Sequence of chain 1.A:
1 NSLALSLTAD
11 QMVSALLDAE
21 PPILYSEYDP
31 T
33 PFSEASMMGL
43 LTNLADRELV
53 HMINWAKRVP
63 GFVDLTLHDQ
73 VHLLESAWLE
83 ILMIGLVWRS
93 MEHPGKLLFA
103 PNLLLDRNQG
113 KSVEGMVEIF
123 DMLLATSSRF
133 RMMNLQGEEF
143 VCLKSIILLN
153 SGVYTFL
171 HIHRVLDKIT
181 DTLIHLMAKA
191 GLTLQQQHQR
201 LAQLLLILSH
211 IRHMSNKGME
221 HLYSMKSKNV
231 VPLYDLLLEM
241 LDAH

A protein and the small-molecule ligand that binds it are described below.
Small molecule (SMILES): C[C@]12CC[C@@H]3c4ccc(O)cc4CC[C@H]3[C@@H]1CC[C@@H]2O

Binding-site contacts:
Ligand atom O17 contacts residue GLY218 of chain 1.A at 4.1 Å.
Ligand atom C15 contacts residue MET85 of chain 1.A at 4.2 Å (hydrophobic).
Ligand atom O17 contacts residue HIS221 of chain 1.A at 2.8 Å (h-bond).
Ligand atom C15 contacts residue ILE121 of chain 1.A at 4.2 Å (hydrophobic).
Ligand atom C1 contacts residue ALA47 of chain 1.A at 3.8 Å (hydrophobic).
Ligand atom C11 contacts residue LEU43 of chain 1.A at 3.9 Å (hydrophobic).
Ligand atom O3 contacts residue GLU50 of chain 1.A at 2.6 Å (salt-bridge).
Ligand atom C6 contacts residue MET85 of chain 1.A at 3.9 Å (hydrophobic).
Ligand atom O3 contacts residue ARG91 of chain 1.A at 3.1 Å (salt-bridge).
Ligand atom C6 contacts residue PHE101 of chain 1.A at 4.1 Å (hydrophobic).
Ligand atom C12 contacts residue LEU43 of chain 1.A at 4.1 Å (hydrophobic).
Ligand atom C9 contacts residue PHE101 of chain 1.A at 4.0 Å (hydrophobic).
Ligand atom C15 contacts residue GLY218 of chain 1.A at 4.1 Å.
Ligand atom C2 contacts residue PHE101 of chain 1.A at 4.2 Å (hydrophobic).
Ligand atom C3 contacts residue ARG91 of chain 1.A at 4.1 Å.
Ligand atom O17 contacts residue MET40 of chain 1.A at 4.0 Å.
Ligand atom C10 contacts residue PHE101 of chain 1.A at 3.7 Å (hydrophobic).
Ligand atom C1 contacts residue PHE101 of chain 1.A at 4.1 Å (hydrophobic).
Ligand atom C4 contacts residue LEU88 of chain 1.A at 4.0 Å (hydrophobic).
Ligand atom C2 contacts residue ALA47 of chain 1.A at 4.0 Å (hydrophobic).
Ligand atom C3 contacts residue LEU84 of chain 1.A at 4.0 Å (hydrophobic).
Ligand atom C4 contacts residue LEU84 of chain 1.A at 3.5 Å (hydrophobic).
Ligand atom C18 contacts residue LEU222 of chain 1.A at 3.9 Å (hydrophobic).
Ligand atom C6 contacts residue LEU88 of chain 1.A at 3.8 Å (hydrophobic).
Ligand atom C6 contacts residue LEU125 of chain 1.A at 4.2 Å (hydrophobic).
Ligand atom C2 contacts residue GLU50 of chain 1.A at 3.2 Å.
Ligand atom C5 contacts residue PHE101 of chain 1.A at 3.7 Å (hydrophobic).
Ligand atom C16 contacts residue ILE121 of chain 1.A at 4.0 Å (hydrophobic).
Ligand atom C7 contacts residue LEU125 of chain 1.A at 4.1 Å (hydrophobic).
Ligand atom C17 contacts residue MET40 of chain 1.A at 4.1 Å (hydrophobic).
Ligand atom C4 contacts residue PHE101 of chain 1.A at 4.2 Å (hydrophobic).
Ligand atom C7 contacts residue MET85 of chain 1.A at 4.0 Å (hydrophobic).
Ligand atom O17 contacts residue LEU222 of chain 1.A at 3.3 Å.
Ligand atom O3 contacts residue LEU84 of chain 1.A at 3.6 Å.
Ligand atom C3 contacts residue GLU50 of chain 1.A at 3.3 Å.
Ligand atom C5 contacts residue LEU88 of chain 1.A at 4.2 Å (hydrophobic).
Ligand atom C16 contacts residue GLY218 of chain 1.A at 4.1 Å.
Ligand atom C1 contacts residue LEU43 of chain 1.A at 3.6 Å (hydrophobic).
Ligand atom C17 contacts residue HIS221 of chain 1.A at 3.3 Å.
Ligand atom C16 contacts residue HIS221 of chain 1.A at 3.3 Å.